A protein and the small-molecule ligand that binds it are described below.
Small molecule (SMILES): CC(=O)N[C@H]1[C@H](O[C@H]2[C@H](O)[C@@H](NC(C)=O)CO[C@@H]2CO)O[C@H](CO)[C@@H](O)[C@@H]1O

Sequence of chain 1.H:
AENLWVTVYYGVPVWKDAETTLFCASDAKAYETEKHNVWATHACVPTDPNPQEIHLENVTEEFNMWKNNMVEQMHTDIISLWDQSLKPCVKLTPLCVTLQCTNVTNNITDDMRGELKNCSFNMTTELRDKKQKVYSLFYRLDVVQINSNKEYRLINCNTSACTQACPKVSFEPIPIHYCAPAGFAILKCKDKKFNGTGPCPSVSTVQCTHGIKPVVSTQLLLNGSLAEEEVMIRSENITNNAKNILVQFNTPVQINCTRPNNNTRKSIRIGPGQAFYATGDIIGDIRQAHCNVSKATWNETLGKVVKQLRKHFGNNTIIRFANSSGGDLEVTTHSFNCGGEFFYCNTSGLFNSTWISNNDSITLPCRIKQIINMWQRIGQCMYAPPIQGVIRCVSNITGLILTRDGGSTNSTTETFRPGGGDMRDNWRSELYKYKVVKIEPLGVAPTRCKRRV

Sequence of chain 1.B:
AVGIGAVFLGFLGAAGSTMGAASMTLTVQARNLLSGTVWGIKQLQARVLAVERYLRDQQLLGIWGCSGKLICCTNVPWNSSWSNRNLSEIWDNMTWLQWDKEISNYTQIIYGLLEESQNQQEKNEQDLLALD

Binding-site contacts:
Ligand atom O7 contacts residue ASN58 of chain 1.H at 3.6 Å.
Ligand atom C8 contacts residue SER17 of chain 1.B at 3.3 Å.
Ligand atom C2 contacts residue ASN58 of chain 1.H at 2.6 Å.
Ligand atom C5 contacts residue ASN58 of chain 1.H at 3.6 Å.
Ligand atom N2 contacts residue GLY16 of chain 1.B at 4.4 Å.
Ligand atom N2 contacts residue ASN58 of chain 1.H at 3.2 Å (h-bond).
Ligand atom C7 contacts residue ASN58 of chain 1.H at 3.4 Å.
Ligand atom N2 contacts residue SER17 of chain 1.B at 3.9 Å.
Ligand atom C8 contacts residue ASN58 of chain 1.H at 3.9 Å.
Ligand atom C8 contacts residue GLY16 of chain 1.B at 4.4 Å.
Ligand atom O5 contacts residue ASN58 of chain 1.H at 2.2 Å (h-bond).
Ligand atom C3 contacts residue ASN58 of chain 1.H at 3.9 Å.
Ligand atom C7 contacts residue SER17 of chain 1.B at 3.9 Å.
Ligand atom O7 contacts residue GLU57 of chain 1.H at 3.6 Å.
Ligand atom C7 contacts residue GLU57 of chain 1.H at 3.9 Å.
Ligand atom C1 contacts residue ASN58 of chain 1.H at 1.4 Å.
Ligand atom O3 contacts residue SER17 of chain 1.B at 4.5 Å.
Ligand atom C8 contacts residue GLU57 of chain 1.H at 3.3 Å.
Ligand atom C4 contacts residue ASN58 of chain 1.H at 4.2 Å.